Sequence of chain 1.B:
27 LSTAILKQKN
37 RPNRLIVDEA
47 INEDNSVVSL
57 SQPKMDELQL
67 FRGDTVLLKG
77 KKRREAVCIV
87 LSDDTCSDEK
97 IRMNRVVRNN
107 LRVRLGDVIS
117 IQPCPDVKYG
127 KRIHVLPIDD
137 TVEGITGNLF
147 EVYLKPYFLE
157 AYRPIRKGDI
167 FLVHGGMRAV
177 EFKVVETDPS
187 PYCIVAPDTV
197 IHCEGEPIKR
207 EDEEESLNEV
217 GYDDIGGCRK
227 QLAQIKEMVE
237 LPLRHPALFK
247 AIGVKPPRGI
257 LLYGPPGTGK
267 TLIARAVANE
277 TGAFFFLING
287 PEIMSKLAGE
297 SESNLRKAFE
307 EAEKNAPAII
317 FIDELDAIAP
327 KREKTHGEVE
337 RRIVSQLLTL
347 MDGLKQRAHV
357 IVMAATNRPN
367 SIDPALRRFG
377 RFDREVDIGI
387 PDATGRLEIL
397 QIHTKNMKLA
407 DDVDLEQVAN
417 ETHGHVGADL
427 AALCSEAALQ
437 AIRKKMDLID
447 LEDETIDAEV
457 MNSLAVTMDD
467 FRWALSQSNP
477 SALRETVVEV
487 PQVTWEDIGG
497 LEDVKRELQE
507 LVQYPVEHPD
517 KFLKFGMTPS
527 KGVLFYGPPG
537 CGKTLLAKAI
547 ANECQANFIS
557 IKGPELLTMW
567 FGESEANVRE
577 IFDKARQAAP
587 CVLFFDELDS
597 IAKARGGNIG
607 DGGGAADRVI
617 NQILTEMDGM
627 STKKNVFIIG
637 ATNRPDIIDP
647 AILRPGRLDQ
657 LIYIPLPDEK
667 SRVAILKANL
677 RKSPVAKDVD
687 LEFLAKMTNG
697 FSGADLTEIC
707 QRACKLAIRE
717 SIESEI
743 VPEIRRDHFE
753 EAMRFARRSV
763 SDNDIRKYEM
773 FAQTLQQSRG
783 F

A protein and the small-molecule ligand that binds it are described below.
Small molecule (SMILES): Nc1ncnc2c1ncn2[C@@H]1O[C@H](COP(=O)(O)OP(=O)(O)OP(O)(O)=S)[C@@H](O)[C@H]1O

Sequence of chain 1.A:
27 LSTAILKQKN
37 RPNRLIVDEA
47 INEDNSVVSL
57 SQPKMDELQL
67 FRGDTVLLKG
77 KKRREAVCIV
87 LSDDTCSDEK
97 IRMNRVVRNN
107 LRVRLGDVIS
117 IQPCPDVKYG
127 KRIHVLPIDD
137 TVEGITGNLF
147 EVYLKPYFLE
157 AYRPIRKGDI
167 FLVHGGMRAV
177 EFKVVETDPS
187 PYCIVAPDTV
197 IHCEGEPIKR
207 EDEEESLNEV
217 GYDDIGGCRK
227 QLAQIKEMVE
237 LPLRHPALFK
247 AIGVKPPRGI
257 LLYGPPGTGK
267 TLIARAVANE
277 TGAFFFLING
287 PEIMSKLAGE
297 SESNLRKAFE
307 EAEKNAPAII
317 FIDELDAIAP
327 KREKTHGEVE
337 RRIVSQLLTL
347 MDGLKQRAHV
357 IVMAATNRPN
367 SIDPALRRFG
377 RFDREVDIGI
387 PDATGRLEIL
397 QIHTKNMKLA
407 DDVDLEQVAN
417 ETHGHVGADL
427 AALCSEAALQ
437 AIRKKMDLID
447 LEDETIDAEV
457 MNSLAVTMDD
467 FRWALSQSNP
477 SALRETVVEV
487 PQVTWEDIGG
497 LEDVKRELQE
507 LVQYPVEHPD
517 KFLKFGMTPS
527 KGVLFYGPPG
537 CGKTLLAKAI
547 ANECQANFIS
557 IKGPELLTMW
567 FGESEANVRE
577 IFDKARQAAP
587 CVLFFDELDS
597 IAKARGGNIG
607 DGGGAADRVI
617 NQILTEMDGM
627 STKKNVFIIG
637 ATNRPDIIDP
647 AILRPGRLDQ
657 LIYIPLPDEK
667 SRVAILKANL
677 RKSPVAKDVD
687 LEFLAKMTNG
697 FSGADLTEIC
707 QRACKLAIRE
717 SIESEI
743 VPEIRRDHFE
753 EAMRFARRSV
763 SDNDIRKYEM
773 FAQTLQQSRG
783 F

Binding-site contacts:
Ligand atom N6 contacts residue GLY222 of chain 1.B at 2.5 Å (h-bond).
Ligand atom S1G contacts residue ASN363 of chain 1.B at 2.6 Å (h-bond).
Ligand atom C8 contacts residue ALA424 of chain 1.B at 3.7 Å (hydrophobic).
Ligand atom C4 contacts residue LEU268 of chain 1.B at 3.5 Å (hydrophobic).
Ligand atom O2G contacts residue PRO262 of chain 1.B at 3.2 Å.
Ligand atom O2A contacts residue THR264 of chain 1.B at 3.4 Å (h-bond).
Ligand atom O2' contacts residue HIS399 of chain 1.B at 3.5 Å (h-bond).
Ligand atom N9 contacts residue GLY423 of chain 1.B at 3.7 Å.
Ligand atom O2A contacts residue GLY263 of chain 1.B at 3.1 Å.
Ligand atom O2A contacts residue GLY265 of chain 1.B at 2.7 Å (h-bond).
Ligand atom O2B contacts residue LYS266 of chain 1.B at 2.6 Å (salt-bridge).
Ligand atom O2G contacts residue GLY263 of chain 1.B at 3.2 Å (h-bond).
Ligand atom N7 contacts residue GLY265 of chain 1.B at 3.4 Å.
Ligand atom C6 contacts residue GLY222 of chain 1.B at 3.6 Å.
Ligand atom O4' contacts residue ALA424 of chain 1.B at 3.3 Å (h-bond).
Ligand atom O3B contacts residue GLY263 of chain 1.B at 3.0 Å (h-bond).
Ligand atom C8 contacts residue GLY263 of chain 1.B at 3.6 Å.
Ligand atom C1' contacts residue HIS399 of chain 1.B at 3.5 Å.
Ligand atom O1A contacts residue LEU268 of chain 1.B at 3.0 Å (h-bond).
Ligand atom O1A contacts residue GLY265 of chain 1.B at 3.6 Å.
Ligand atom C2 contacts residue ASP220 of chain 1.B at 3.2 Å.
Ligand atom N3 contacts residue HIS399 of chain 1.B at 3.3 Å (h-bond).
Ligand atom O2B contacts residue THR267 of chain 1.B at 3.3 Å (h-bond).
Ligand atom O1B contacts residue THR267 of chain 1.B at 2.2 Å (h-bond).
Ligand atom O1A contacts residue THR267 of chain 1.B at 3.3 Å (h-bond).
Ligand atom N1 contacts residue GLY222 of chain 1.B at 3.0 Å (h-bond).
Ligand atom O2B contacts residue GLY265 of chain 1.B at 3.2 Å (h-bond).
Ligand atom N3 contacts residue LEU268 of chain 1.B at 3.4 Å.
Ligand atom PB contacts residue THR267 of chain 1.B at 3.2 Å.
Ligand atom N1 contacts residue ASP220 of chain 1.B at 3.5 Å (salt-bridge).
Ligand atom O4' contacts residue GLY423 of chain 1.B at 3.6 Å.
Ligand atom PG contacts residue GLY263 of chain 1.B at 3.7 Å.
Ligand atom C8 contacts residue GLY423 of chain 1.B at 3.4 Å.
Ligand atom O2G contacts residue ARG374 of chain 1.A at 3.6 Å.
Ligand atom C2 contacts residue LEU268 of chain 1.B at 3.6 Å (hydrophobic).
Ligand atom N7 contacts residue GLY423 of chain 1.B at 3.5 Å.
Ligand atom O3A contacts residue THR267 of chain 1.B at 3.3 Å (h-bond).
Ligand atom O1B contacts residue MG1 of chain 1.M at 2.6 Å.
Ligand atom C5' contacts residue ALA424 of chain 1.B at 3.7 Å (hydrophobic).
Ligand atom N7 contacts residue THR264 of chain 1.B at 3.1 Å (h-bond).